Sequence of chain 1.H:
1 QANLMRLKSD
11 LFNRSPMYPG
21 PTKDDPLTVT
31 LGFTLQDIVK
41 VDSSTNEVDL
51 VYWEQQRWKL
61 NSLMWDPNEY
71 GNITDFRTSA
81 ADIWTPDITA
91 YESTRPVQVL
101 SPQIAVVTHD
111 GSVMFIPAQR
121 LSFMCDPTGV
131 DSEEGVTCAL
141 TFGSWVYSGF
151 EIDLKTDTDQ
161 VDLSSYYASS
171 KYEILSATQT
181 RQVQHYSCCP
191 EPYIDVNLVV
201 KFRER

The protein below binds the small molecule below.
Small molecule (SMILES): NCCc1c[nH]c2ccc(O)cc12

Binding-site contacts:
Ligand atom NZ contacts residue TYR91 of chain 1.G at 2.9 Å (h-bond).
Ligand atom CD1 contacts residue CYS189 of chain 1.G at 3.7 Å (hydrophobic).
Ligand atom CE2 contacts residue TRP145 of chain 1.G at 3.6 Å (hydrophobic).
Ligand atom CZ3 contacts residue VAL146 of chain 1.G at 3.6 Å (hydrophobic).
Ligand atom CE2 contacts residue MET114 of chain 1.H at 3.8 Å (hydrophobic).
Ligand atom CD1 contacts residue TRP145 of chain 1.G at 3.5 Å (hydrophobic).
Ligand atom CD2 contacts residue ILE116 of chain 1.H at 4.0 Å (hydrophobic).
Ligand atom CE3 contacts residue TRP145 of chain 1.G at 3.5 Å (hydrophobic).
Ligand atom CH2 contacts residue VAL106 of chain 1.H at 4.0 Å (hydrophobic).
Ligand atom NE1 contacts residue CYS189 of chain 1.G at 3.8 Å.
Ligand atom CD1 contacts residue CYS188 of chain 1.G at 3.4 Å (hydrophobic).
Ligand atom NE1 contacts residue TRP145 of chain 1.G at 3.6 Å (h-bond).
Ligand atom CA contacts residue TRP53 of chain 1.H at 3.8 Å (hydrophobic).
Ligand atom CZ3 contacts residue ILE116 of chain 1.H at 3.7 Å (hydrophobic).
Ligand atom CZ3 contacts residue TRP145 of chain 1.G at 4.1 Å (hydrophobic).
Ligand atom CG contacts residue ILE116 of chain 1.H at 4.1 Å (hydrophobic).
Ligand atom NZ contacts residue TRP145 of chain 1.G at 2.6 Å (h-bond).
Ligand atom CZ2 contacts residue VAL106 of chain 1.H at 3.8 Å (hydrophobic).
Ligand atom CZ2 contacts residue MET114 of chain 1.H at 3.8 Å (hydrophobic).
Ligand atom CZ3 contacts residue ILE104 of chain 1.H at 3.5 Å (hydrophobic).
Ligand atom CA contacts residue TYR91 of chain 1.G at 3.9 Å (hydrophobic).
Ligand atom CH2 contacts residue ILE104 of chain 1.H at 3.6 Å (hydrophobic).
Ligand atom CA contacts residue TRP145 of chain 1.G at 3.7 Å (hydrophobic).
Ligand atom CD1 contacts residue TYR193 of chain 1.G at 3.6 Å (hydrophobic).
Ligand atom NE1 contacts residue TYR193 of chain 1.G at 3.0 Å (h-bond).
Ligand atom CG contacts residue TRP145 of chain 1.G at 3.4 Å (hydrophobic).
Ligand atom CB contacts residue TRP145 of chain 1.G at 4.0 Å (hydrophobic).
Ligand atom NE1 contacts residue VAL146 of chain 1.G at 4.1 Å.
Ligand atom CG contacts residue CYS188 of chain 1.G at 3.9 Å (hydrophobic).
Ligand atom CE2 contacts residue VAL146 of chain 1.G at 3.8 Å (hydrophobic).
Ligand atom OH contacts residue ILE116 of chain 1.H at 2.9 Å (h-bond).
Ligand atom OH contacts residue ILE104 of chain 1.H at 2.7 Å (h-bond).
Ligand atom OH contacts residue TRP145 of chain 1.G at 4.1 Å.
Ligand atom OH contacts residue PHE115 of chain 1.H at 3.9 Å.
Ligand atom CD2 contacts residue TRP145 of chain 1.G at 3.5 Å (hydrophobic).
Ligand atom OH contacts residue VAL146 of chain 1.G at 4.0 Å.
Ligand atom CZ2 contacts residue VAL146 of chain 1.G at 3.6 Å (hydrophobic).
Ligand atom NE1 contacts residue CYS188 of chain 1.G at 4.0 Å.
Ligand atom CE3 contacts residue ILE116 of chain 1.H at 3.4 Å (hydrophobic).
Ligand atom CH2 contacts residue VAL146 of chain 1.G at 3.4 Å (hydrophobic).

Sequence of chain 1.G:
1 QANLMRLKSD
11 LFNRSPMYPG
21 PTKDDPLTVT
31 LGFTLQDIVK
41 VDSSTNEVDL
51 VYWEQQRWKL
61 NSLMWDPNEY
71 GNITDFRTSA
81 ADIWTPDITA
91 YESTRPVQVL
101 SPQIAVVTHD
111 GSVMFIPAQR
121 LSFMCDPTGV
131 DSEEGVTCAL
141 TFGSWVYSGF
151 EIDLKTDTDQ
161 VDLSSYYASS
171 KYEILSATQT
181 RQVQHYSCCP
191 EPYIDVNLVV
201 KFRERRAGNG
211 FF